Binding-site contacts:
Ligand atom O1 contacts residue XYS1 of chain 3.B at 3.2 Å (h-bond).
Ligand atom O2 contacts residue GLU216 of chain 3.A at 3.1 Å (salt-bridge).
Ligand atom C3 contacts residue XYS1 of chain 3.B at 0.2 Å.
Ligand atom O3 contacts residue TRP15 of chain 3.A at 3.6 Å (h-bond).
Ligand atom C2 contacts residue ASP286 of chain 3.A at 3.6 Å.
Ligand atom C3 contacts residue ASP286 of chain 3.A at 3.6 Å.
Ligand atom O1 contacts residue TRP136 of chain 3.A at 3.3 Å.
Ligand atom C1 contacts residue XYS1 of chain 3.B at 2.0 Å.
Ligand atom O1 contacts residue LYS182 of chain 3.A at 3.2 Å (salt-bridge).
Ligand atom O3 contacts residue XYS1 of chain 3.B at 1.4 Å (h-bond).
Ligand atom C5 contacts residue XYS1 of chain 3.B at 0.7 Å.
Ligand atom O2 contacts residue MG1 of chain 3.D at 3.7 Å.
Ligand atom O2 contacts residue ASP286 of chain 3.A at 2.7 Å (salt-bridge).
Ligand atom C2 contacts residue XYS1 of chain 3.B at 1.5 Å.
Ligand atom C4 contacts residue MG1 of chain 3.E at 3.5 Å.
Ligand atom C5 contacts residue HIS53 of chain 3.A at 3.0 Å.
Ligand atom C3 contacts residue MG1 of chain 3.E at 3.4 Å.
Ligand atom C2 contacts residue GLU180 of chain 3.A at 3.1 Å.
Ligand atom C4 contacts residue XYS1 of chain 3.B at 0.9 Å.
Ligand atom O3 contacts residue MG1 of chain 3.E at 3.0 Å.
Ligand atom O2 contacts residue XYS1 of chain 3.B at 2.0 Å (h-bond).
Ligand atom O4 contacts residue ASP286 of chain 3.A at 3.6 Å.
Ligand atom O3 contacts residue ASP286 of chain 3.A at 2.6 Å (salt-bridge).
Ligand atom O2 contacts residue MG1 of chain 3.E at 1.9 Å.
Ligand atom O5 contacts residue HIS53 of chain 3.A at 2.9 Å (h-bond).
Ligand atom O4 contacts residue GLU180 of chain 3.A at 2.6 Å (salt-bridge).
Ligand atom O4 contacts residue ASP244 of chain 3.A at 3.6 Å.
Ligand atom O4 contacts residue XYS1 of chain 3.B at 1.1 Å.
Ligand atom C1 contacts residue PHE25 of chain 1.A at 3.7 Å (hydrophobic).
Ligand atom O5 contacts residue XYS1 of chain 3.B at 0.8 Å.
Ligand atom O2 contacts residue GLU180 of chain 3.A at 2.6 Å (salt-bridge).
Ligand atom O1 contacts residue MG1 of chain 3.D at 3.5 Å.
Ligand atom C2 contacts residue MG1 of chain 3.E at 3.0 Å.
Ligand atom O2 contacts residue HIS219 of chain 3.A at 3.1 Å.
Ligand atom O1 contacts residue HIS219 of chain 3.A at 3.2 Å (h-bond).
Ligand atom C4 contacts residue GLU180 of chain 3.A at 3.4 Å.
Ligand atom C2 contacts residue HIS219 of chain 3.A at 3.8 Å.
Ligand atom O4 contacts residue MG1 of chain 3.E at 2.7 Å.
Ligand atom O5 contacts residue TRP136 of chain 3.A at 3.5 Å.
Ligand atom C1 contacts residue TRP136 of chain 3.A at 3.5 Å (hydrophobic).

Sequence of chain 1.A:
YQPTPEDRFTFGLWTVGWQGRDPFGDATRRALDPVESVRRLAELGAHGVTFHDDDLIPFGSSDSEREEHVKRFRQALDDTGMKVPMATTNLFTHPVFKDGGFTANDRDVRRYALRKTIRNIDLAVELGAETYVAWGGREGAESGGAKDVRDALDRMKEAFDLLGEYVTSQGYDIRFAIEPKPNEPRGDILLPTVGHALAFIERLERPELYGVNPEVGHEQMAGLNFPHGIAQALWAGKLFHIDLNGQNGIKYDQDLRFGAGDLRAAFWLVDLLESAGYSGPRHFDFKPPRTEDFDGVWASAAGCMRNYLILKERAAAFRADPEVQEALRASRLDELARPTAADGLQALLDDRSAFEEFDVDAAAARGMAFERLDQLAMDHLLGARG

Sequence of chain 3.A:
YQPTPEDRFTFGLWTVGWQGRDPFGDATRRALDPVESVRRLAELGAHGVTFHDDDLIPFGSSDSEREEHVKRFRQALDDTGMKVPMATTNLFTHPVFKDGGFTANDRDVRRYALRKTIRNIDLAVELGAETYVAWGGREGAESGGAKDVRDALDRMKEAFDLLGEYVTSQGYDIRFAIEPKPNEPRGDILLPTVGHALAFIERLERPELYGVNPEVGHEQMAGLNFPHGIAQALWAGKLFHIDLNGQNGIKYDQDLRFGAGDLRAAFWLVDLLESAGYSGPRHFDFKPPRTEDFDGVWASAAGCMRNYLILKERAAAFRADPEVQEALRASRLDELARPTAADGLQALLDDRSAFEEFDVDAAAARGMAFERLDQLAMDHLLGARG

This small molecule binds to this protein.
Small molecule (SMILES): O=C[C@H](O)[C@@H](O)[C@H](O)CO